Binding-site contacts:
Ligand atom C7 contacts residue ILE109 of chain 1.A at 4.1 Å (hydrophobic).
Ligand atom C1 contacts residue ASN321 of chain 1.A at 1.5 Å.
Ligand atom C3 contacts residue ILE109 of chain 1.A at 3.4 Å (hydrophobic).
Ligand atom O4 contacts residue ARG108 of chain 1.A at 3.7 Å.
Ligand atom O5 contacts residue ASN321 of chain 1.A at 2.4 Å (h-bond).
Ligand atom C3 contacts residue ASN321 of chain 1.A at 4.0 Å.
Ligand atom O6 contacts residue ARG108 of chain 1.A at 3.4 Å (salt-bridge).
Ligand atom C2 contacts residue ASN321 of chain 1.A at 2.6 Å.
Ligand atom C7 contacts residue LEU313 of chain 1.A at 4.3 Å (hydrophobic).
Ligand atom O6 contacts residue THR111 of chain 1.A at 3.5 Å (h-bond).
Ligand atom O6 contacts residue GLN119 of chain 1.A at 4.3 Å.
Ligand atom O7 contacts residue LEU121 of chain 1.A at 3.4 Å.
Ligand atom C8 contacts residue ASN321 of chain 1.A at 3.3 Å.
Ligand atom C7 contacts residue ASN321 of chain 1.A at 3.3 Å.
Ligand atom O3 contacts residue GLY110 of chain 1.A at 3.7 Å.
Ligand atom O7 contacts residue PHE122 of chain 1.A at 3.0 Å (h-bond).
Ligand atom O6 contacts residue GLY110 of chain 1.A at 3.8 Å.
Ligand atom C4 contacts residue ILE109 of chain 1.A at 3.6 Å (hydrophobic).
Ligand atom O7 contacts residue ALA120 of chain 1.A at 4.3 Å.
Ligand atom C7 contacts residue LEU121 of chain 1.A at 4.1 Å (hydrophobic).
Ligand atom O7 contacts residue LEU313 of chain 1.A at 3.9 Å.
Ligand atom C7 contacts residue PHE122 of chain 1.A at 3.8 Å (hydrophobic).
Ligand atom C6 contacts residue GLY110 of chain 1.A at 3.5 Å.
Ligand atom C6 contacts residue ARG108 of chain 1.A at 3.2 Å.
Ligand atom O3 contacts residue ILE109 of chain 1.A at 2.7 Å (h-bond).
Ligand atom C4 contacts residue ARG108 of chain 1.A at 4.0 Å.
Ligand atom C5 contacts residue ARG108 of chain 1.A at 3.5 Å.
Ligand atom O7 contacts residue ASN321 of chain 1.A at 4.2 Å.
Ligand atom C1 contacts residue ARG108 of chain 1.A at 3.8 Å.
Ligand atom O5 contacts residue ARG108 of chain 1.A at 3.1 Å (salt-bridge).
Ligand atom C2 contacts residue ILE109 of chain 1.A at 3.3 Å (hydrophobic).
Ligand atom C8 contacts residue LEU121 of chain 1.A at 4.2 Å (hydrophobic).
Ligand atom N2 contacts residue ILE109 of chain 1.A at 4.1 Å.
Ligand atom C8 contacts residue ILE109 of chain 1.A at 3.4 Å (hydrophobic).
Ligand atom C6 contacts residue THR111 of chain 1.A at 3.4 Å.
Ligand atom N2 contacts residue ASN321 of chain 1.A at 3.0 Å (h-bond).
Ligand atom C8 contacts residue PHE122 of chain 1.A at 3.0 Å (hydrophobic).
Ligand atom O5 contacts residue ILE109 of chain 1.A at 4.1 Å.
Ligand atom O3 contacts residue LEU121 of chain 1.A at 3.8 Å.
Ligand atom C5 contacts residue ASN321 of chain 1.A at 3.6 Å.

The small molecule below binds the protein below.
Small molecule (SMILES): CC(=O)N[C@H]1[C@H](O[C@H]2[C@H](O)[C@@H](NC(C)=O)CO[C@@H]2CO)O[C@H](CO)[C@@H](O)[C@@H]1O

Sequence of chain 1.A:
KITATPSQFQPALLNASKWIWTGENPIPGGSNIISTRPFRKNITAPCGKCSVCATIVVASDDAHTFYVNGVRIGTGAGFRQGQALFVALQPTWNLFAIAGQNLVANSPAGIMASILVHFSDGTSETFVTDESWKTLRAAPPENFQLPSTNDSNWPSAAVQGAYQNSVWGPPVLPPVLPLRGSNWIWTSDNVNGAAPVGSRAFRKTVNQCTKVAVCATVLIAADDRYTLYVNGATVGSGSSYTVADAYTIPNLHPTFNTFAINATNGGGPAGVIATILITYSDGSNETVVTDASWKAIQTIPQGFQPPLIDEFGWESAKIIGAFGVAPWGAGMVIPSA